This small molecule binds to this protein.
Small molecule (SMILES): C[C@H](CCC(=O)O)[C@H]1CC[C@H]2[C@@H]3[C@H](O)C[C@@H]4C[C@H](O)CC[C@]4(C)[C@H]3C[C@H](O)[C@]12C

Binding-site contacts:
Ligand atom C5 contacts residue THR66 of chain 1.O at 3.9 Å.
Ligand atom O25 contacts residue MET271 of chain 1.N at 3.5 Å.
Ligand atom C3 contacts residue THR66 of chain 1.O at 3.7 Å.
Ligand atom C21 contacts residue PHE18 of chain 1.G at 3.9 Å (hydrophobic).
Ligand atom C2 contacts residue LFA1 of chain 1.ED at 4.1 Å.
Ligand atom C15 contacts residue GLY272 of chain 1.N at 3.9 Å.
Ligand atom C23 contacts residue ARG17 of chain 1.G at 3.9 Å.
Ligand atom C6 contacts residue TRP275 of chain 1.N at 3.7 Å (hydrophobic).
Ligand atom C1 contacts residue LFA1 of chain 1.FD at 4.0 Å.
Ligand atom O25 contacts residue ARG14 of chain 1.G at 2.9 Å (salt-bridge).
Ligand atom O12 contacts residue LFA1 of chain 1.FD at 3.6 Å.
Ligand atom C18 contacts residue TRP275 of chain 1.N at 4.0 Å (hydrophobic).
Ligand atom O26 contacts residue ARG14 of chain 1.G at 2.8 Å (salt-bridge).
Ligand atom C19 contacts residue TRP275 of chain 1.N at 3.8 Å (hydrophobic).
Ligand atom C16 contacts residue MET271 of chain 1.N at 3.8 Å (hydrophobic).
Ligand atom C15 contacts residue MET271 of chain 1.N at 3.8 Å (hydrophobic).
Ligand atom C20 contacts residue PHE18 of chain 1.G at 3.9 Å (hydrophobic).
Ligand atom C12 contacts residue PHE21 of chain 1.G at 3.8 Å (hydrophobic).
Ligand atom O26 contacts residue ARG17 of chain 1.G at 3.0 Å (salt-bridge).
Ligand atom C19 contacts residue PHE21 of chain 1.G at 3.8 Å (hydrophobic).
Ligand atom C18 contacts residue GLY22 of chain 1.G at 3.6 Å.
Ligand atom C6 contacts residue THR66 of chain 1.O at 3.9 Å.
Ligand atom O7 contacts residue EDO1 of chain 1.XC at 4.0 Å.
Ligand atom C24 contacts residue ARG14 of chain 1.G at 3.6 Å.
Ligand atom C3 contacts residue LFA1 of chain 1.ED at 4.0 Å.
Ligand atom O3 contacts residue GLU62 of chain 1.O at 3.8 Å.
Ligand atom C15 contacts residue TRP275 of chain 1.N at 3.8 Å (hydrophobic).
Ligand atom C7 contacts residue GLU62 of chain 1.O at 3.6 Å.
Ligand atom C18 contacts residue PHE18 of chain 1.G at 3.8 Å (hydrophobic).
Ligand atom O7 contacts residue GLU62 of chain 1.O at 2.8 Å (salt-bridge).
Ligand atom O26 contacts residue MET271 of chain 1.N at 4.0 Å.
Ligand atom C11 contacts residue PHE21 of chain 1.G at 3.7 Å (hydrophobic).
Ligand atom C4 contacts residue THR66 of chain 1.O at 3.8 Å.
Ligand atom C22 contacts residue MET271 of chain 1.N at 3.9 Å (hydrophobic).
Ligand atom C16 contacts residue EDO1 of chain 1.XC at 3.8 Å.
Ligand atom C4 contacts residue GLU62 of chain 1.O at 3.8 Å.
Ligand atom C24 contacts residue ARG17 of chain 1.G at 3.5 Å.
Ligand atom C7 contacts residue TRP275 of chain 1.N at 4.0 Å (hydrophobic).
Ligand atom O3 contacts residue THR63 of chain 1.O at 2.9 Å (h-bond).
Ligand atom C24 contacts residue MET271 of chain 1.N at 3.9 Å (hydrophobic).

Sequence of chain 1.N:
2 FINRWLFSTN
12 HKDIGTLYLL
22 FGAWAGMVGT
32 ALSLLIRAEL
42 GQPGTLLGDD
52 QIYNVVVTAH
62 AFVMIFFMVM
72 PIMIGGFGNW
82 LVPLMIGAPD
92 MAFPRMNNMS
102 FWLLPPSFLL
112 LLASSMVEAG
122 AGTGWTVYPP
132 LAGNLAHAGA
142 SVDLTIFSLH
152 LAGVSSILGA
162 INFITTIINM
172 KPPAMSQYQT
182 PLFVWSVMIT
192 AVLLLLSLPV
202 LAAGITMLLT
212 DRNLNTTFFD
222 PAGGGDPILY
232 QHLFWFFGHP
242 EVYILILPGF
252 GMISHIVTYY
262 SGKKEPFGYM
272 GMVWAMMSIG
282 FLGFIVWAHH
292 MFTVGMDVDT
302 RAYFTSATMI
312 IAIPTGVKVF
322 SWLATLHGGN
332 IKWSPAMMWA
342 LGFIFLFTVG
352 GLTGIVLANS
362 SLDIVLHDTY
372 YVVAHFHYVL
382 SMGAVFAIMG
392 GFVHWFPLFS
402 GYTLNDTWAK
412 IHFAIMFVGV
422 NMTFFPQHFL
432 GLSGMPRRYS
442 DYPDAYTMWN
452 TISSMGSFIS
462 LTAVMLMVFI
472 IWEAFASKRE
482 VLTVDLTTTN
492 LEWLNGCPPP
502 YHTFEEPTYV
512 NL

Sequence of chain 1.G:
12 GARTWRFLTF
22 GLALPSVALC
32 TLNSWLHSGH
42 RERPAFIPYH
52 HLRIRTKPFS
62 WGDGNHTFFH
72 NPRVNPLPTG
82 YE

Sequence of chain 1.O:
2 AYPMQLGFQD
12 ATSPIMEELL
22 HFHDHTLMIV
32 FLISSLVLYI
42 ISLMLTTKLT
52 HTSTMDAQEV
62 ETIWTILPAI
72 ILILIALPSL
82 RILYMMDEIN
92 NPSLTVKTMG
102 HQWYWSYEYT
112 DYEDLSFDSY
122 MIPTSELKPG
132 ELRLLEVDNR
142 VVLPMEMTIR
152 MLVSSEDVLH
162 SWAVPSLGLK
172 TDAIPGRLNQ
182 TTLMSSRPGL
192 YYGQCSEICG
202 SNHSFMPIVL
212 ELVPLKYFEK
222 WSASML